Sequence of chain 1.D:
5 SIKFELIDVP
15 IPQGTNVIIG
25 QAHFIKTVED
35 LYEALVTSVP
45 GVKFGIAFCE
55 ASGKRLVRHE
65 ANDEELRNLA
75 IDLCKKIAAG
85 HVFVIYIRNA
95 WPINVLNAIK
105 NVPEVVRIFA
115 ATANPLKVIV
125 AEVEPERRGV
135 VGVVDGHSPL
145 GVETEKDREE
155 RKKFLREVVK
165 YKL

This small molecule binds to this protein.
Small molecule (SMILES): Nc1ncnc2c1ncn2[C@@H]1O[C@H](CO)[C@@H](O)[C@H]1O

Binding-site contacts:
Ligand atom N3 contacts residue PHE28 of chain 1.F at 3.8 Å.
Ligand atom N1 contacts residue PHE28 of chain 1.F at 3.9 Å.
Ligand atom O2' contacts residue HIS27 of chain 1.F at 3.8 Å.
Ligand atom N9 contacts residue TRP95 of chain 1.D at 3.7 Å.
Ligand atom C2 contacts residue TRP95 of chain 1.D at 3.3 Å (hydrophobic).
Ligand atom C8 contacts residue PHE28 of chain 1.F at 3.9 Å (hydrophobic).
Ligand atom C8 contacts residue TRP95 of chain 1.D at 3.7 Å (hydrophobic).
Ligand atom O2' contacts residue ASN20 of chain 1.D at 2.5 Å (h-bond).
Ligand atom O3' contacts residue ASN118 of chain 1.D at 3.5 Å (h-bond).
Ligand atom N1 contacts residue TYR165 of chain 1.D at 2.6 Å (h-bond).
Ligand atom N7 contacts residue TRP95 of chain 1.D at 3.6 Å.
Ligand atom N7 contacts residue PHE28 of chain 1.F at 3.8 Å.
Ligand atom N9 contacts residue PHE28 of chain 1.F at 3.6 Å.
Ligand atom C4 contacts residue TRP95 of chain 1.D at 3.4 Å (hydrophobic).
Ligand atom N6 contacts residue VAL163 of chain 1.D at 3.8 Å.
Ligand atom N3 contacts residue TRP95 of chain 1.D at 3.5 Å.
Ligand atom C2 contacts residue PHE28 of chain 1.F at 4.0 Å (hydrophobic).
Ligand atom C4' contacts residue PHE28 of chain 1.F at 4.0 Å (hydrophobic).
Ligand atom O4' contacts residue PHE28 of chain 1.F at 3.3 Å.
Ligand atom O2' contacts residue ALA117 of chain 1.D at 3.4 Å (h-bond).
Ligand atom O3' contacts residue THR116 of chain 1.D at 3.5 Å (h-bond).
Ligand atom C1' contacts residue HIS27 of chain 1.F at 3.9 Å.
Ligand atom O2' contacts residue THR116 of chain 1.D at 3.4 Å.
Ligand atom O4' contacts residue HIS27 of chain 1.F at 3.9 Å.
Ligand atom C6 contacts residue TRP95 of chain 1.D at 3.4 Å (hydrophobic).
Ligand atom N6 contacts residue TRP95 of chain 1.D at 3.5 Å.
Ligand atom C3' contacts residue ALA117 of chain 1.D at 3.8 Å (hydrophobic).
Ligand atom N1 contacts residue TRP95 of chain 1.D at 3.5 Å.
Ligand atom C6 contacts residue PHE28 of chain 1.F at 3.8 Å (hydrophobic).
Ligand atom C5' contacts residue HIS85 of chain 1.F at 3.8 Å.
Ligand atom C2 contacts residue TYR165 of chain 1.D at 3.3 Å (hydrophobic).
Ligand atom N6 contacts residue TYR165 of chain 1.D at 3.9 Å.
Ligand atom C4 contacts residue PHE28 of chain 1.F at 3.5 Å (hydrophobic).
Ligand atom C5 contacts residue PHE28 of chain 1.F at 3.5 Å (hydrophobic).
Ligand atom C5' contacts residue ASN118 of chain 1.D at 4.0 Å.
Ligand atom C1' contacts residue PHE28 of chain 1.F at 4.0 Å (hydrophobic).
Ligand atom C5 contacts residue TRP95 of chain 1.D at 3.5 Å (hydrophobic).
Ligand atom O3' contacts residue ALA117 of chain 1.D at 2.6 Å (h-bond).
Ligand atom C6 contacts residue TYR165 of chain 1.D at 3.6 Å (hydrophobic).
Ligand atom C2' contacts residue ASN20 of chain 1.D at 3.2 Å.

Sequence of chain 1.F:
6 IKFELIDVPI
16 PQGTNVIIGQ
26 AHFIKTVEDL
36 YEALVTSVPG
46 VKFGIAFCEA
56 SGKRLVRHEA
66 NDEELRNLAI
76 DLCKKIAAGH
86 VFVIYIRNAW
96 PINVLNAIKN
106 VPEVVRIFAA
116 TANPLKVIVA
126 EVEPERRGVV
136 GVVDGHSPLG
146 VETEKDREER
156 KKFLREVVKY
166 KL